The protein below binds the small molecule below.
Small molecule (SMILES): CC(=O)N[C@@H]1[C@@H](O)[C@H](O)[C@@H](CO)O[C@@H]1O

Binding-site contacts:
Ligand atom O7 contacts residue SER32 of chain 1.F at 3.0 Å.
Ligand atom C1 contacts residue ASN56 of chain 1.F at 3.1 Å.
Ligand atom C5 contacts residue ASN56 of chain 1.F at 3.2 Å.
Ligand atom O4 contacts residue NDG1 of chain 1.N at 2.5 Å.
Ligand atom C4 contacts residue NDG1 of chain 1.N at 3.3 Å.
Ligand atom O6 contacts residue ASN56 of chain 1.F at 3.1 Å (h-bond).
Ligand atom C7 contacts residue ALA31 of chain 1.F at 4.1 Å (hydrophobic).
Ligand atom C6 contacts residue ASN56 of chain 1.F at 2.7 Å.
Ligand atom O3 contacts residue NDG1 of chain 1.N at 3.1 Å.
Ligand atom C1 contacts residue ALA31 of chain 1.F at 4.2 Å (hydrophobic).
Ligand atom C8 contacts residue SER32 of chain 1.F at 4.4 Å.
Ligand atom C6 contacts residue NDG1 of chain 1.N at 4.2 Å.
Ligand atom O5 contacts residue ASN56 of chain 1.F at 2.2 Å (h-bond).
Ligand atom C3 contacts residue NDG1 of chain 1.N at 3.9 Å.
Ligand atom C5 contacts residue NDG1 of chain 1.N at 4.3 Å.
Ligand atom C1 contacts residue ARG55 of chain 1.F at 4.5 Å.
Ligand atom C4 contacts residue ASN56 of chain 1.F at 4.2 Å.
Ligand atom C2 contacts residue ASN56 of chain 1.F at 4.1 Å.
Ligand atom C8 contacts residue SER30 of chain 1.E at 4.0 Å.
Ligand atom O7 contacts residue ALA31 of chain 1.F at 2.9 Å (h-bond).
Ligand atom O6 contacts residue NDG1 of chain 1.N at 3.3 Å (h-bond).
Ligand atom C7 contacts residue SER32 of chain 1.F at 4.0 Å.

Sequence of chain 1.F:
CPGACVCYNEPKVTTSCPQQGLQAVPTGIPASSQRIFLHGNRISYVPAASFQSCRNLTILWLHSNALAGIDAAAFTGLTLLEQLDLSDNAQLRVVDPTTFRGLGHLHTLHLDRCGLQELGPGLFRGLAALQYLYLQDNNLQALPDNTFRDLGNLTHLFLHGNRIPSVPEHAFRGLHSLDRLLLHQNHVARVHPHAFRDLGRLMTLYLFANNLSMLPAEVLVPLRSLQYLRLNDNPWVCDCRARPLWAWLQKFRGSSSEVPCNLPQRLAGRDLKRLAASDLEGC

Sequence of chain 1.E:
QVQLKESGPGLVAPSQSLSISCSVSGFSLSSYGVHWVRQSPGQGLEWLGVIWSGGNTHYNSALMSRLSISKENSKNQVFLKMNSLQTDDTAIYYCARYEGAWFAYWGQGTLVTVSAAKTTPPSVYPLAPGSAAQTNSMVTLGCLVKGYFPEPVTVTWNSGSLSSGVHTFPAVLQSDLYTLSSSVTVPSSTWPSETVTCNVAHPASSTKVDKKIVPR